Sequence of chain 1.C:
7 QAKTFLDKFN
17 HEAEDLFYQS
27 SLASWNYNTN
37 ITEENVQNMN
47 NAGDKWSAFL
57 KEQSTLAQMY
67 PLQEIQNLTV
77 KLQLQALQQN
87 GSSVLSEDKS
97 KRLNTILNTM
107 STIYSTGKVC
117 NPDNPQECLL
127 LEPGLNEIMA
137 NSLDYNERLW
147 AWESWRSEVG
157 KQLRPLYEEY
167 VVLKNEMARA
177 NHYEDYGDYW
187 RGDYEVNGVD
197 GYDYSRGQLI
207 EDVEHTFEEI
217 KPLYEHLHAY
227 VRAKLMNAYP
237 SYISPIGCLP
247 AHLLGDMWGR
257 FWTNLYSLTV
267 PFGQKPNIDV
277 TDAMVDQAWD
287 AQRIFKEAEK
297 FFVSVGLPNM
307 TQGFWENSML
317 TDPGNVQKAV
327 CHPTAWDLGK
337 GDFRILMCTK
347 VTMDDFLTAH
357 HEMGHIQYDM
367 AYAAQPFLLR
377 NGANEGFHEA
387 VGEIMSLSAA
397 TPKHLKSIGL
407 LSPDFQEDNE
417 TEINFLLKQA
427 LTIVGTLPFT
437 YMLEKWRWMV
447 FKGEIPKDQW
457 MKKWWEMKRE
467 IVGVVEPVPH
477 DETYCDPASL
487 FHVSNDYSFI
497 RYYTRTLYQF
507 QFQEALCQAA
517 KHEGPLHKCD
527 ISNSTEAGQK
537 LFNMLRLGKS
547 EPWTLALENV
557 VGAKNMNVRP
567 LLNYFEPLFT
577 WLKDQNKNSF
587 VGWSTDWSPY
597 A

Sequence of chain 1.D:
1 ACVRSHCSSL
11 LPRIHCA

A protein and the small-molecule ligand that binds it are described below.
Small molecule (SMILES): O=C(CCBr)N1CN(C(=O)CCBr)CN(C(=O)CCBr)C1

Binding-site contacts:
Ligand atom C9 contacts residue HIS6 of chain 1.D at 3.8 Å.
Ligand atom C10 contacts residue TYR493 of chain 1.C at 3.9 Å (hydrophobic).
Ligand atom O1 contacts residue SER5 of chain 1.D at 2.8 Å (h-bond).
Ligand atom C12 contacts residue CYS2 of chain 1.D at 1.6 Å (hydrophobic).
Ligand atom C3 contacts residue SER9 of chain 1.D at 4.0 Å.
Ligand atom C9 contacts residue SER9 of chain 1.D at 3.7 Å.
Ligand atom N1 contacts residue TYR493 of chain 1.C at 3.4 Å (h-bond).
Ligand atom C2 contacts residue SER5 of chain 1.D at 3.4 Å.
Ligand atom C4 contacts residue ARG13 of chain 1.D at 4.0 Å.
Ligand atom C3 contacts residue LEU11 of chain 1.D at 4.1 Å (hydrophobic).
Ligand atom C2 contacts residue SER9 of chain 1.D at 3.7 Å.
Ligand atom C7 contacts residue CYS2 of chain 1.D at 2.5 Å (hydrophobic).
Ligand atom C6 contacts residue CYS2 of chain 1.D at 3.5 Å (hydrophobic).
Ligand atom O2 contacts residue ARG13 of chain 1.D at 3.5 Å (salt-bridge).
Ligand atom C11 contacts residue CYS7 of chain 1.D at 1.6 Å (hydrophobic).
Ligand atom C12 contacts residue ARG4 of chain 1.D at 3.3 Å.
Ligand atom O1 contacts residue ARG4 of chain 1.D at 4.1 Å.
Ligand atom C4 contacts residue TYR493 of chain 1.C at 3.4 Å (hydrophobic).
Ligand atom C10 contacts residue ARG13 of chain 1.D at 3.9 Å.
Ligand atom C6 contacts residue SER5 of chain 1.D at 3.6 Å.
Ligand atom O3 contacts residue SER9 of chain 1.D at 3.6 Å.
Ligand atom C5 contacts residue SER9 of chain 1.D at 3.3 Å.
Ligand atom C3 contacts residue LEU10 of chain 1.D at 3.8 Å (hydrophobic).
Ligand atom C11 contacts residue SER8 of chain 1.D at 3.7 Å.
Ligand atom C5 contacts residue CYS7 of chain 1.D at 3.8 Å (hydrophobic).
Ligand atom C11 contacts residue SER9 of chain 1.D at 3.0 Å.
Ligand atom O1 contacts residue HIS6 of chain 1.D at 3.8 Å.
Ligand atom C9 contacts residue CYS7 of chain 1.D at 2.6 Å (hydrophobic).
Ligand atom O1 contacts residue CYS2 of chain 1.D at 4.0 Å.
Ligand atom C3 contacts residue TYR493 of chain 1.C at 3.1 Å (hydrophobic).
Ligand atom C5 contacts residue LEU11 of chain 1.D at 3.9 Å (hydrophobic).
Ligand atom N2 contacts residue SER5 of chain 1.D at 3.9 Å.
Ligand atom C8 contacts residue CYS16 of chain 1.D at 2.7 Å (hydrophobic).
Ligand atom C11 contacts residue LEU11 of chain 1.D at 3.9 Å (hydrophobic).
Ligand atom C4 contacts residue CYS16 of chain 1.D at 4.0 Å (hydrophobic).
Ligand atom C8 contacts residue TYR493 of chain 1.C at 3.2 Å (hydrophobic).
Ligand atom C10 contacts residue CYS16 of chain 1.D at 1.8 Å (hydrophobic).
Ligand atom O3 contacts residue LEU11 of chain 1.D at 3.1 Å.
Ligand atom O3 contacts residue LEU10 of chain 1.D at 4.0 Å.
Ligand atom N3 contacts residue SER9 of chain 1.D at 3.3 Å (h-bond).